This protein binds this small molecule.
Small molecule (SMILES): N=C(N)c1ccc(CNC(=O)[C@H](CCCCN)NC(=O)[C@H](CCCCN)NC(=O)[C@H](CCCN=C(N)N)NC(=O)[C@H](CCCN=C(N)N)NC(=O)[C@H](CCCN=C(N)N)NC(=O)[C@@H](N)Cc2cccc3ccccc23)cc1

Sequence of chain 1.A:
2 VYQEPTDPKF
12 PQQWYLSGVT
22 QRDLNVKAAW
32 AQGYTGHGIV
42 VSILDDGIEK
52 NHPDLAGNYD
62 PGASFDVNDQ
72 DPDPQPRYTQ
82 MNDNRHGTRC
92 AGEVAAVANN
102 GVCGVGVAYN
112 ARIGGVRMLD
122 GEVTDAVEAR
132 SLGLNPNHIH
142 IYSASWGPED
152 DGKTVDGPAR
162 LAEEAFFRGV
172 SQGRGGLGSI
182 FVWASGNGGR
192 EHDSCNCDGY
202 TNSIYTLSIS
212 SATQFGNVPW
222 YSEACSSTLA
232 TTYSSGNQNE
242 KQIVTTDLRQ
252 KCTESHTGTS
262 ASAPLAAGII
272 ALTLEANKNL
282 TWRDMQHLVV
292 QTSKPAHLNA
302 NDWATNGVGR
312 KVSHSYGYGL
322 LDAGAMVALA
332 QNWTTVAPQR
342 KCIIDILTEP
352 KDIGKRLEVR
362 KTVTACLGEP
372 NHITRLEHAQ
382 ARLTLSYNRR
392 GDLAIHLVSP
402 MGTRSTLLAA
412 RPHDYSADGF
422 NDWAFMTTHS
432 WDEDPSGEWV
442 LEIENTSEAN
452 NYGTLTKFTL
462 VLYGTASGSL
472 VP

Binding-site contacts:
Ligand atom CE contacts residue ASP47 of chain 1.A at 3.2 Å.
Ligand atom CD contacts residue GLU129 of chain 1.A at 3.6 Å.
Ligand atom C16 contacts residue SER146 of chain 1.A at 3.5 Å.
Ligand atom NH1 contacts residue GLY158 of chain 1.A at 3.3 Å (h-bond).
Ligand atom CZ contacts residue TYR201 of chain 1.A at 3.5 Å (hydrophobic).
Ligand atom C21 contacts residue ALA185 of chain 1.A at 3.5 Å (hydrophobic).
Ligand atom N35 contacts residue PRO149 of chain 1.A at 3.1 Å (h-bond).
Ligand atom CE contacts residue GLU150 of chain 1.A at 3.2 Å.
Ligand atom C22 contacts residue THR260 of chain 1.A at 3.4 Å.
Ligand atom N34 contacts residue ASP199 of chain 1.A at 2.9 Å (salt-bridge).
Ligand atom NH2 contacts residue LEU120 of chain 1.A at 3.6 Å.
Ligand atom NH2 contacts residue GLY122 of chain 1.A at 2.9 Å (h-bond).
Ligand atom C16 contacts residue SER261 of chain 1.A at 3.3 Å.
Ligand atom NE contacts residue GLU129 of chain 1.A at 3.0 Å (salt-bridge).
Ligand atom O contacts residue TRP147 of chain 1.A at 3.2 Å.
Ligand atom CG contacts residue GLU129 of chain 1.A at 3.5 Å.
Ligand atom N contacts residue GLY148 of chain 1.A at 2.9 Å (h-bond).
Ligand atom N23 contacts residue SER146 of chain 1.A at 2.8 Å (h-bond).
Ligand atom N35 contacts residue ASP151 of chain 1.A at 3.5 Å (salt-bridge).
Ligand atom NH1 contacts residue GLU129 of chain 1.A at 2.8 Å (salt-bridge).
Ligand atom C27 contacts residue ASP199 of chain 1.A at 3.3 Å.
Ligand atom NZ contacts residue ASP47 of chain 1.A at 2.9 Å (salt-bridge).
Ligand atom NH2 contacts residue ASP157 of chain 1.A at 2.8 Å (salt-bridge).
Ligand atom N35 contacts residue ASP199 of chain 1.A at 2.9 Å (salt-bridge).
Ligand atom C19 contacts residue GLY148 of chain 1.A at 3.6 Å.
Ligand atom N23 contacts residue SER261 of chain 1.A at 3.6 Å.
Ligand atom NE contacts residue TYR201 of chain 1.A at 3.2 Å (h-bond).
Ligand atom CA contacts residue GLY148 of chain 1.A at 3.5 Å.
Ligand atom O contacts residue GLY148 of chain 1.A at 3.1 Å (h-bond).
Ligand atom CZ contacts residue ASP157 of chain 1.A at 3.4 Å.
Ligand atom NH1 contacts residue ASP157 of chain 1.A at 3.1 Å (salt-bridge).
Ligand atom NZ contacts residue ASP84 of chain 1.A at 3.1 Å (salt-bridge).
Ligand atom NH1 contacts residue TYR201 of chain 1.A at 3.0 Å (h-bond).
Ligand atom N35 contacts residue GLY148 of chain 1.A at 3.6 Å.
Ligand atom NH1 contacts residue THR125 of chain 1.A at 3.5 Å.
Ligand atom CD contacts residue VAL124 of chain 1.A at 3.4 Å (hydrophobic).
Ligand atom C19 contacts residue ASP151 of chain 1.A at 3.3 Å.
Ligand atom NH1 contacts residue VAL124 of chain 1.A at 2.9 Å (h-bond).
Ligand atom N34 contacts residue ALA185 of chain 1.A at 2.9 Å (h-bond).
Ligand atom NH1 contacts residue LEU120 of chain 1.A at 3.0 Å (h-bond).